Sequence of chain 1.A:
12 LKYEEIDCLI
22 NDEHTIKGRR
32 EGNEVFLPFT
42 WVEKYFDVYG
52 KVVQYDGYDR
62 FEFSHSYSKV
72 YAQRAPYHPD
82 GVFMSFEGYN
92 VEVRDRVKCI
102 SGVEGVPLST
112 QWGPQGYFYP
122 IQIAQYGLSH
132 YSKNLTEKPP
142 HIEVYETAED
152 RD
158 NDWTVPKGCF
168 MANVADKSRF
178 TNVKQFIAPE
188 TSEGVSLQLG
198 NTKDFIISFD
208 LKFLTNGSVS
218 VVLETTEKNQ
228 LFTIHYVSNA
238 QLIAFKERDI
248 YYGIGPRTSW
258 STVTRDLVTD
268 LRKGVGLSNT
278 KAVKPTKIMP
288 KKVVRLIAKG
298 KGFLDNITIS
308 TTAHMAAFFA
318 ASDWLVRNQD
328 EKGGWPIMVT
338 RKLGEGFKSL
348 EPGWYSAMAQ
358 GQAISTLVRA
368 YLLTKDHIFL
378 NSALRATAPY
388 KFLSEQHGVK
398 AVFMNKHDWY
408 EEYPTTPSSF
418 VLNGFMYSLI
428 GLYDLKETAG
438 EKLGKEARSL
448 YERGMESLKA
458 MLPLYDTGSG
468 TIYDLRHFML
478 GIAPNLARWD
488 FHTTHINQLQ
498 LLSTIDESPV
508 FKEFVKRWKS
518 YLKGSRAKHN

This small molecule binds to this protein.
Small molecule (SMILES): CC(=O)N[C@H]1[C@H](O[C@H]2[C@H](O)[C@@H](NC(C)=O)CO[C@@H]2CO)O[C@H](CO)[C@@H](O[C@@H]2O[C@H](CO[C@H]3O[C@H](CO)[C@@H](O)[C@H](O)[C@@H]3O)[C@@H](O)[C@H](O[C@H]3O[C@H](CO)[C@@H](O)[C@H](O)[C@@H]3O[C@@H]3O[C@H](CO)[C@@H](O)[C@H](O)[C@H]3NC(C)=O)[C@@H]2O)[C@@H]1O

Binding-site contacts:
Ligand atom O6 contacts residue ILE143 of chain 1.A at 3.4 Å.
Ligand atom C6 contacts residue ILE143 of chain 1.A at 3.9 Å (hydrophobic).
Ligand atom C1 contacts residue ASN135 of chain 1.A at 1.4 Å.
Ligand atom C8 contacts residue THR148 of chain 1.A at 4.0 Å.
Ligand atom C7 contacts residue ASN135 of chain 1.A at 2.9 Å.
Ligand atom C1 contacts residue MET312 of chain 1.A at 3.9 Å (hydrophobic).
Ligand atom O7 contacts residue HIS311 of chain 1.A at 3.4 Å.
Ligand atom C8 contacts residue GLU138 of chain 1.A at 3.3 Å.
Ligand atom C4 contacts residue ASN303 of chain 1.A at 4.1 Å.
Ligand atom C6 contacts residue THR305 of chain 1.A at 4.0 Å.
Ligand atom C3 contacts residue ASN135 of chain 1.A at 3.8 Å.
Ligand atom C3 contacts residue ASN303 of chain 1.A at 3.9 Å.
Ligand atom C2 contacts residue NAG1 of chain 1.E at 3.8 Å.
Ligand atom O3 contacts residue THR148 of chain 1.A at 3.7 Å.
Ligand atom O3 contacts residue ASN303 of chain 1.A at 2.9 Å (h-bond).
Ligand atom O7 contacts residue ASN135 of chain 1.A at 2.8 Å (h-bond).
Ligand atom O6 contacts residue ILE143 of chain 1.A at 3.1 Å.
Ligand atom O3 contacts residue PRO141 of chain 1.A at 4.1 Å.
Ligand atom C5 contacts residue ASN135 of chain 1.A at 3.7 Å.
Ligand atom O3 contacts residue NAG1 of chain 1.E at 3.8 Å.
Ligand atom N2 contacts residue VAL145 of chain 1.A at 3.9 Å.
Ligand atom C7 contacts residue PRO141 of chain 1.A at 4.1 Å (hydrophobic).
Ligand atom C3 contacts residue NAG1 of chain 1.E at 3.4 Å.
Ligand atom N2 contacts residue ASN135 of chain 1.A at 2.8 Å (h-bond).
Ligand atom C8 contacts residue ASN135 of chain 1.A at 3.2 Å.
Ligand atom O6 contacts residue MET312 of chain 1.A at 3.7 Å.
Ligand atom C8 contacts residue LYS139 of chain 1.A at 3.5 Å.
Ligand atom C8 contacts residue VAL145 of chain 1.A at 3.5 Å (hydrophobic).
Ligand atom C6 contacts residue VAL145 of chain 1.A at 4.0 Å (hydrophobic).
Ligand atom O5 contacts residue ASN135 of chain 1.A at 2.4 Å (h-bond).
Ligand atom O5 contacts residue MET312 of chain 1.A at 3.1 Å.
Ligand atom C8 contacts residue PRO140 of chain 1.A at 3.9 Å (hydrophobic).
Ligand atom O4 contacts residue THR305 of chain 1.A at 4.1 Å.
Ligand atom C6 contacts residue ILE143 of chain 1.A at 3.4 Å (hydrophobic).
Ligand atom C8 contacts residue ARG152 of chain 1.A at 3.8 Å.
Ligand atom O3 contacts residue PRO140 of chain 1.A at 4.0 Å.
Ligand atom O4 contacts residue ASN303 of chain 1.A at 3.2 Å (h-bond).
Ligand atom O3 contacts residue NAG1 of chain 1.E at 3.6 Å.
Ligand atom O7 contacts residue ARG152 of chain 1.A at 3.8 Å.
Ligand atom C2 contacts residue ASN135 of chain 1.A at 2.5 Å.